A protein and the small-molecule ligand that binds it are described below.
Small molecule (SMILES): CO[C@@H]1[C@H](O)[C@@H](O)O[C@H](CO)[C@H]1O

Sequence of chain 1.A:
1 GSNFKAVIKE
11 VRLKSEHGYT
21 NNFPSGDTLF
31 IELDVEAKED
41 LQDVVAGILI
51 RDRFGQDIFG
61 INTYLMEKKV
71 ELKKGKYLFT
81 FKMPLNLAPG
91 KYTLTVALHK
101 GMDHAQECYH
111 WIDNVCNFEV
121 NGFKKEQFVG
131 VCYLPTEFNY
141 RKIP

Binding-site contacts:
Ligand atom C6' contacts residue VAL129 of chain 1.A at 4.0 Å (hydrophobic).
Ligand atom C6' contacts residue LEU65 of chain 1.B at 4.0 Å (hydrophobic).
Ligand atom O4' contacts residue VAL129 of chain 1.A at 4.2 Å.
Ligand atom O4' contacts residue ILE48 of chain 1.B at 2.7 Å (h-bond).
Ligand atom C7' contacts residue ALA97 of chain 1.B at 4.0 Å (hydrophobic).
Ligand atom C1' contacts residue MET102 of chain 1.B at 4.2 Å (hydrophobic).
Ligand atom O6' contacts residue VAL129 of chain 1.A at 3.3 Å.
Ligand atom O4' contacts residue GLY60 of chain 1.B at 3.4 Å.
Ligand atom C1' contacts residue HIS99 of chain 1.B at 3.9 Å.
Ligand atom C6' contacts residue ILE61 of chain 1.B at 3.9 Å (hydrophobic).
Ligand atom C1' contacts residue ASN62 of chain 1.B at 3.8 Å.
Ligand atom C2' contacts residue ASN62 of chain 1.B at 4.2 Å.
Ligand atom O2' contacts residue HIS99 of chain 1.B at 2.9 Å (h-bond).
Ligand atom O1' contacts residue TRP111 of chain 1.B at 3.8 Å.
Ligand atom C3' contacts residue ILE48 of chain 1.B at 4.0 Å (hydrophobic).
Ligand atom C6' contacts residue GLY60 of chain 1.B at 4.0 Å.
Ligand atom O1' contacts residue HIS104 of chain 1.B at 3.5 Å (h-bond).
Ligand atom O4' contacts residue ILE61 of chain 1.B at 3.3 Å (h-bond).
Ligand atom O3' contacts residue GLY47 of chain 1.B at 3.2 Å.
Ligand atom C2' contacts residue TRP111 of chain 1.B at 4.0 Å (hydrophobic).
Ligand atom C7' contacts residue VAL96 of chain 1.B at 4.2 Å (hydrophobic).
Ligand atom O3' contacts residue ILE48 of chain 1.B at 3.3 Å (h-bond).
Ligand atom C7' contacts residue TRP111 of chain 1.B at 3.8 Å (hydrophobic).
Ligand atom O2' contacts residue GLY47 of chain 1.B at 3.3 Å.
Ligand atom O5' contacts residue MET102 of chain 1.B at 3.9 Å.
Ligand atom O6' contacts residue LEU65 of chain 1.B at 3.8 Å.
Ligand atom C4' contacts residue ILE61 of chain 1.B at 3.9 Å (hydrophobic).
Ligand atom C7' contacts residue THR95 of chain 1.B at 4.0 Å.
Ligand atom C1' contacts residue HIS104 of chain 1.B at 4.0 Å.
Ligand atom C5' contacts residue ASN62 of chain 1.B at 4.0 Å.
Ligand atom O4' contacts residue LEU49 of chain 1.B at 3.7 Å.
Ligand atom O2' contacts residue ASN62 of chain 1.B at 3.4 Å (h-bond).
Ligand atom C6' contacts residue ASN62 of chain 1.B at 4.0 Å.
Ligand atom O5' contacts residue ASN62 of chain 1.B at 3.1 Å (h-bond).
Ligand atom C7' contacts residue GLY47 of chain 1.B at 3.6 Å.
Ligand atom C7' contacts residue LEU49 of chain 1.B at 3.9 Å (hydrophobic).
Ligand atom C2' contacts residue HIS99 of chain 1.B at 3.7 Å.
Ligand atom C4' contacts residue ILE48 of chain 1.B at 3.5 Å (hydrophobic).
Ligand atom O3' contacts residue LEU49 of chain 1.B at 4.1 Å.
Ligand atom C7' contacts residue ILE48 of chain 1.B at 3.9 Å (hydrophobic).

Sequence of chain 1.B:
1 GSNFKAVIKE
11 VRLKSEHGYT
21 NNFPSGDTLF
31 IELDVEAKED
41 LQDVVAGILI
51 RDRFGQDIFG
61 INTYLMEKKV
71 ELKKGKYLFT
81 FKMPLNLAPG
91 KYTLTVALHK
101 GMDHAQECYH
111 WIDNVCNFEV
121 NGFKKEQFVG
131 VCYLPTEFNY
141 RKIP